Sequence of chain 1.D:
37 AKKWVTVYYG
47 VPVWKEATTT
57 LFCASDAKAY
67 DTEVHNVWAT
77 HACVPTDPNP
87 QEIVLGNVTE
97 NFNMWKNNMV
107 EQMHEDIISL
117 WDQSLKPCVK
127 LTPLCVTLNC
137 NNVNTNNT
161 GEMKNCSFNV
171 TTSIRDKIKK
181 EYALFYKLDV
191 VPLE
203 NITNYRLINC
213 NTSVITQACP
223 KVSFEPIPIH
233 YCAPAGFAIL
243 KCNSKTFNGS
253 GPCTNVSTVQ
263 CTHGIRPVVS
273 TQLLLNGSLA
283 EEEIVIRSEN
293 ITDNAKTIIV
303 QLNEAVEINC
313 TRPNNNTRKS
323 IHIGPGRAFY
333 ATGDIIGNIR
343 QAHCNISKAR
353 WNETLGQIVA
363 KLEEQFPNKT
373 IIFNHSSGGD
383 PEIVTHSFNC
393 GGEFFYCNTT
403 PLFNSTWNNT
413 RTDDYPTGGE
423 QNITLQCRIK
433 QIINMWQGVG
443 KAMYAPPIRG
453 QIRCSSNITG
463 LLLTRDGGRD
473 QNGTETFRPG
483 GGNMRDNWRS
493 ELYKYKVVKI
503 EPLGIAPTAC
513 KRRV

This small molecule binds to this protein.
Small molecule (SMILES): CC(=O)N[C@@H]1[C@@H](O)[C@H](O)[C@@H](CO)O[C@H]1O

Binding-site contacts:
Ligand atom O5 contacts residue ARG451 of chain 1.D at 4.4 Å.
Ligand atom C5 contacts residue ASN317 of chain 1.D at 3.7 Å.
Ligand atom C1 contacts residue ASN317 of chain 1.D at 1.4 Å.
Ligand atom N2 contacts residue ASN317 of chain 1.D at 2.9 Å (h-bond).
Ligand atom O5 contacts residue ILE338 of chain 1.D at 3.7 Å.
Ligand atom C8 contacts residue GLN453 of chain 1.D at 4.1 Å.
Ligand atom C6 contacts residue ARG451 of chain 1.D at 3.6 Å.
Ligand atom C2 contacts residue ASN317 of chain 1.D at 2.5 Å.
Ligand atom C5 contacts residue ARG451 of chain 1.D at 3.6 Å.
Ligand atom C3 contacts residue ASN317 of chain 1.D at 3.8 Å.
Ligand atom C4 contacts residue ASN317 of chain 1.D at 4.3 Å.
Ligand atom O5 contacts residue ASN317 of chain 1.D at 2.4 Å (h-bond).
Ligand atom C6 contacts residue ILE338 of chain 1.D at 3.8 Å (hydrophobic).
Ligand atom O6 contacts residue ARG451 of chain 1.D at 3.5 Å (salt-bridge).
Ligand atom C7 contacts residue ASN317 of chain 1.D at 3.7 Å.
Ligand atom O7 contacts residue ASN317 of chain 1.D at 4.1 Å.
Ligand atom C5 contacts residue ILE338 of chain 1.D at 4.4 Å (hydrophobic).